Sequence of chain 1.B:
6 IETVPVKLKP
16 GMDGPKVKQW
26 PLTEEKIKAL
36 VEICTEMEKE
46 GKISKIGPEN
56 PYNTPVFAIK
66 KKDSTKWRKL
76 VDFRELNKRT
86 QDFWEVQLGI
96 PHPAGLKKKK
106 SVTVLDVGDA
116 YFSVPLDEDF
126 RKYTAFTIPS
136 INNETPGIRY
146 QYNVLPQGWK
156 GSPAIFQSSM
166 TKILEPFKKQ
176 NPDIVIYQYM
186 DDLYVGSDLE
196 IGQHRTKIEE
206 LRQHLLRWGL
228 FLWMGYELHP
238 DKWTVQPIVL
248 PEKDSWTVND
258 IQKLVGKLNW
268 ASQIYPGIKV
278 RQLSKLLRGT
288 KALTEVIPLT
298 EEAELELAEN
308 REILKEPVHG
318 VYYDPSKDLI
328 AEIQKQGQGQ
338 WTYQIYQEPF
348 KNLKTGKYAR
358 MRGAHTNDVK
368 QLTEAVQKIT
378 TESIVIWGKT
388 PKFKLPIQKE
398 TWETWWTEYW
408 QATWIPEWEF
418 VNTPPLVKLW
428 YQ

A protein and the small-molecule ligand that binds it are described below.
Small molecule (SMILES): Cc1cc(/C=C/C#N)cc(C)c1Nc1ccnc(Nc2ccc(C#N)cc2)n1

Binding-site contacts:
Ligand atom N5 contacts residue PRO227 of chain 1.A at 3.7 Å.
Ligand atom N2 contacts residue LYS103 of chain 1.A at 3.2 Å (salt-bridge).
Ligand atom C17 contacts residue LYS103 of chain 1.A at 3.2 Å.
Ligand atom C9 contacts residue GLU139 of chain 1.B at 3.5 Å.
Ligand atom N2 contacts residue LEU102 of chain 1.A at 3.8 Å.
Ligand atom N6 contacts residue PHE229 of chain 1.A at 3.5 Å.
Ligand atom N4 contacts residue LYS105 of chain 1.A at 3.7 Å.
Ligand atom C20 contacts residue TRP231 of chain 1.A at 3.4 Å (hydrophobic).
Ligand atom C16 contacts residue LYS105 of chain 1.A at 3.8 Å.
Ligand atom N5 contacts residue HIS237 of chain 1.A at 3.1 Å.
Ligand atom C5 contacts residue TYR183 of chain 1.A at 3.5 Å (hydrophobic).
Ligand atom C19 contacts residue HIS237 of chain 1.A at 3.2 Å.
Ligand atom C16 contacts residue LYS103 of chain 1.A at 3.4 Å.
Ligand atom N5 contacts residue PHE229 of chain 1.A at 3.5 Å.
Ligand atom N5 contacts residue PRO238 of chain 1.A at 3.4 Å (h-bond).
Ligand atom C12 contacts residue LEU102 of chain 1.A at 3.6 Å (hydrophobic).
Ligand atom C18 contacts residue PRO238 of chain 1.A at 3.7 Å (hydrophobic).
Ligand atom C1 contacts residue TYR183 of chain 1.A at 3.7 Å (hydrophobic).
Ligand atom N2 contacts residue LYS105 of chain 1.A at 3.8 Å.
Ligand atom C22 contacts residue TYR190 of chain 1.A at 3.5 Å (hydrophobic).
Ligand atom C4 contacts residue TYR183 of chain 1.A at 3.3 Å (hydrophobic).
Ligand atom C13 contacts residue HIS237 of chain 1.A at 3.6 Å.
Ligand atom C21 contacts residue TYR190 of chain 1.A at 3.7 Å (hydrophobic).
Ligand atom C3 contacts residue TYR183 of chain 1.A at 3.5 Å (hydrophobic).
Ligand atom C18 contacts residue TYR320 of chain 1.A at 3.5 Å (hydrophobic).
Ligand atom N5 contacts residue LEU236 of chain 1.A at 3.3 Å (h-bond).
Ligand atom C22 contacts residue TRP231 of chain 1.A at 3.4 Å (hydrophobic).
Ligand atom C2 contacts residue TYR190 of chain 1.A at 3.5 Å (hydrophobic).
Ligand atom C12 contacts residue LYS103 of chain 1.A at 3.6 Å.
Ligand atom C8 contacts residue TYR183 of chain 1.A at 3.7 Å (hydrophobic).
Ligand atom C17 contacts residue LYS105 of chain 1.A at 3.7 Å.
Ligand atom N3 contacts residue LEU102 of chain 1.A at 3.8 Å.
Ligand atom N4 contacts residue LEU102 of chain 1.A at 3.5 Å.
Ligand atom N6 contacts residue TYR190 of chain 1.A at 3.3 Å (h-bond).
Ligand atom N6 contacts residue TRP231 of chain 1.A at 3.6 Å.
Ligand atom C18 contacts residue HIS237 of chain 1.A at 3.2 Å.
Ligand atom N1 contacts residue TYR183 of chain 1.A at 3.7 Å.
Ligand atom C6 contacts residue TYR183 of chain 1.A at 3.5 Å (hydrophobic).
Ligand atom C19 contacts residue PRO238 of chain 1.A at 3.8 Å (hydrophobic).
Ligand atom N4 contacts residue LYS103 of chain 1.A at 2.7 Å (salt-bridge).

Sequence of chain 1.A:
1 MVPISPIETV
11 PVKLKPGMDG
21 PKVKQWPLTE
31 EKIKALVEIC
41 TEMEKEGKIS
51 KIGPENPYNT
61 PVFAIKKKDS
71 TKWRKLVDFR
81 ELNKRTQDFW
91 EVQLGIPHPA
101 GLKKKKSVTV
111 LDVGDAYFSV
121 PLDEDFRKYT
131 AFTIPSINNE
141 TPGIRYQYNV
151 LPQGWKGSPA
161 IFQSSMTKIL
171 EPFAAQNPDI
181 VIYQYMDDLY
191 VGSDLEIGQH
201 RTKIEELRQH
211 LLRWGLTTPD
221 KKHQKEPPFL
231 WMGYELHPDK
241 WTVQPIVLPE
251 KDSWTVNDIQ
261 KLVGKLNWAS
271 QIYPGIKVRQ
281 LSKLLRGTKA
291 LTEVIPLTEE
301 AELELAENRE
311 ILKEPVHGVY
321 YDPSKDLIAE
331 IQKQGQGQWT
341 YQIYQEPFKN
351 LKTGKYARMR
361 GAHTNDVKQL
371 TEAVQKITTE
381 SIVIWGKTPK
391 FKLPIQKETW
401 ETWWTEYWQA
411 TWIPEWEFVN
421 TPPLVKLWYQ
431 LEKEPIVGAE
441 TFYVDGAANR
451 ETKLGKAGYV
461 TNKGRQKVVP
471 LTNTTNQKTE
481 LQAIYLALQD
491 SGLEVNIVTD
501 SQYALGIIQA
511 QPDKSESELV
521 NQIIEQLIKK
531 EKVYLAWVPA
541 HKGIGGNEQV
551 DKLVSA